Binding-site contacts:
Ligand atom C2' contacts residue PRO416 of chain 1.Z at 4.5 Å (hydrophobic).
Ligand atom N1 contacts residue PRO205 of chain 1.Z at 4.0 Å.
Ligand atom C6 contacts residue PRO205 of chain 1.Z at 3.9 Å (hydrophobic).
Ligand atom N3 contacts residue PRO205 of chain 1.Z at 4.4 Å.
Ligand atom N1 contacts residue PRO416 of chain 1.Z at 3.4 Å (h-bond).
Ligand atom C8 contacts residue PRO416 of chain 1.Z at 4.5 Å (hydrophobic).
Ligand atom O4' contacts residue DC1 of chain 1.GD at 4.2 Å.
Ligand atom N6 contacts residue SER417 of chain 1.Z at 3.5 Å.
Ligand atom OP1 contacts residue DC1 of chain 1.GD at 2.5 Å (h-bond).
Ligand atom P contacts residue DC1 of chain 1.GD at 1.6 Å.
Ligand atom C8 contacts residue HIS415 of chain 1.Z at 3.3 Å.
Ligand atom O5' contacts residue DC1 of chain 1.GD at 2.5 Å (h-bond).
Ligand atom N7 contacts residue PRO416 of chain 1.Z at 3.7 Å.
Ligand atom N6 contacts residue PRO416 of chain 1.Z at 2.8 Å (h-bond).
Ligand atom N6 contacts residue PRO205 of chain 1.Z at 4.2 Å.
Ligand atom C5' contacts residue DC1 of chain 1.GD at 3.8 Å.
Ligand atom OP2 contacts residue ASP411 of chain 1.DB at 4.2 Å.
Ligand atom N9 contacts residue PRO416 of chain 1.Z at 4.3 Å.
Ligand atom OP2 contacts residue DC1 of chain 1.GD at 2.5 Å (h-bond).
Ligand atom C4 contacts residue PRO416 of chain 1.Z at 4.0 Å (hydrophobic).
Ligand atom C2 contacts residue GLY424 of chain 1.Z at 4.1 Å.
Ligand atom C5 contacts residue HIS415 of chain 1.Z at 4.3 Å.
Ligand atom C2 contacts residue PRO205 of chain 1.Z at 4.0 Å (hydrophobic).
Ligand atom C5 contacts residue PRO205 of chain 1.Z at 4.2 Å (hydrophobic).
Ligand atom N6 contacts residue ASN394 of chain 1.Z at 4.3 Å.
Ligand atom C6 contacts residue PRO416 of chain 1.Z at 2.9 Å (hydrophobic).
Ligand atom N3 contacts residue PRO416 of chain 1.Z at 4.1 Å.
Ligand atom C2 contacts residue PRO416 of chain 1.Z at 4.2 Å (hydrophobic).
Ligand atom C5 contacts residue PRO416 of chain 1.Z at 3.2 Å (hydrophobic).
Ligand atom N7 contacts residue HIS415 of chain 1.Z at 3.0 Å (h-bond).
Ligand atom N1 contacts residue GLY424 of chain 1.Z at 3.9 Å.

Sequence of chain 1.Z:
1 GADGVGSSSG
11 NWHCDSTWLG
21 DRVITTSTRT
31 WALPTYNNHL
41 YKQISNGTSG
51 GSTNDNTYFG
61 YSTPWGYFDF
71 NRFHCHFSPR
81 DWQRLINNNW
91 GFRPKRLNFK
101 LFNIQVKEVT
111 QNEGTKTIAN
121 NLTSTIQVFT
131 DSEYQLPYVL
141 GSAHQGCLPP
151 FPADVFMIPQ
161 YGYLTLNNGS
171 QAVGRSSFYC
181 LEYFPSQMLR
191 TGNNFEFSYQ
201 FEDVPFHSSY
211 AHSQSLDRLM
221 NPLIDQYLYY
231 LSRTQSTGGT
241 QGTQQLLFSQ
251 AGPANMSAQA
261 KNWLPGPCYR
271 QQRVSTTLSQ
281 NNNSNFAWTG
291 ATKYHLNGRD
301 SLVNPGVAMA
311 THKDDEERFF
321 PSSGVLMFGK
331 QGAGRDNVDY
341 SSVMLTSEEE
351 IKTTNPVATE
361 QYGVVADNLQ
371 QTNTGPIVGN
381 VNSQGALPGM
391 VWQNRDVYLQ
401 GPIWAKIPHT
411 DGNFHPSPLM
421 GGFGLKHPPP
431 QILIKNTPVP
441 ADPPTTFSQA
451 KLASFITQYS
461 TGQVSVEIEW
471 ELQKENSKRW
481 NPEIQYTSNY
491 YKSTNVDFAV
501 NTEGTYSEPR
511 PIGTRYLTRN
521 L

The protein below binds the small molecule below.
Small molecule (SMILES): Nc1ncnc2c1ncn2[C@H]1C[C@H](O)[C@@H](COP(=O)(O)O)O1

Sequence of chain 1.DB:
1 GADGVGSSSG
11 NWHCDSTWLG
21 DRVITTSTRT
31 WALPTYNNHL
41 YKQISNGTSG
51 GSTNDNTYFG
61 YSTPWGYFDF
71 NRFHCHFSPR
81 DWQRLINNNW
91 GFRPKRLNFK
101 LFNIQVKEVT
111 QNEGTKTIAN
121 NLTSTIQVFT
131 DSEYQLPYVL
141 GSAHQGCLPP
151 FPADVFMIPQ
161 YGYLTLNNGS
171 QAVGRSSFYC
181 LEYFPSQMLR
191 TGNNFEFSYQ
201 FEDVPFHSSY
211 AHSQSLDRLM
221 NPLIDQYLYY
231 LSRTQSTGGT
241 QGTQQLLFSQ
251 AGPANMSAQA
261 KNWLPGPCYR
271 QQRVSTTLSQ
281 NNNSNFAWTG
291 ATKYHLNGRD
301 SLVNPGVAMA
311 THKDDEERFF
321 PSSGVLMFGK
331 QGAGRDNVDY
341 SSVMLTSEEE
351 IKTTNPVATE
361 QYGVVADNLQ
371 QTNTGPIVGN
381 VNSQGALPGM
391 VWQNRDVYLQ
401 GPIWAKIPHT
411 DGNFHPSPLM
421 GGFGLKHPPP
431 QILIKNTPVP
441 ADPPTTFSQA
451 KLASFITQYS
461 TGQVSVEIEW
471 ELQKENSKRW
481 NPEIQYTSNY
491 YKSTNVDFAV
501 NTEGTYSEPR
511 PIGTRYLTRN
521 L